The protein below binds the small molecule below.
Small molecule (SMILES): CC(C)(O)[C@H](F)CNC(=O)c1cnc(Nc2ccc3ncsc3c2)cc1NC1CC1

Binding-site contacts:
Ligand atom O9 contacts residue GLY113 of chain 1.D at 3.6 Å.
Ligand atom N24 contacts residue VAL108 of chain 1.D at 3.4 Å (h-bond).
Ligand atom F5 contacts residue ASN112 of chain 1.D at 3.5 Å.
Ligand atom C27 contacts residue MET110 of chain 1.D at 3.6 Å (hydrophobic).
Ligand atom O2 contacts residue PRO111 of chain 1.D at 3.5 Å (h-bond).
Ligand atom C18 contacts residue VAL91 of chain 1.D at 3.7 Å (hydrophobic).
Ligand atom C10 contacts residue GLY113 of chain 1.D at 3.4 Å.
Ligand atom C29 contacts residue MET110 of chain 1.D at 2.9 Å (hydrophobic).
Ligand atom C25 contacts residue GLY113 of chain 1.D at 3.8 Å.
Ligand atom C30 contacts residue MET110 of chain 1.D at 3.5 Å (hydrophobic).
Ligand atom N28 contacts residue MET37 of chain 1.D at 3.7 Å.
Ligand atom N8 contacts residue MET110 of chain 1.D at 3.2 Å (h-bond).
Ligand atom N14 contacts residue GLY113 of chain 1.D at 3.7 Å.
Ligand atom S17 contacts residue VAL45 of chain 1.D at 3.6 Å.
Ligand atom C19 contacts residue LEU163 of chain 1.D at 3.4 Å (hydrophobic).
Ligand atom C23 contacts residue ALA56 of chain 1.D at 3.7 Å (hydrophobic).
Ligand atom C18 contacts residue TYR107 of chain 1.D at 3.7 Å (hydrophobic).
Ligand atom C29 contacts residue MET37 of chain 1.D at 3.5 Å (hydrophobic).
Ligand atom C19 contacts residue TYR107 of chain 1.D at 3.6 Å (hydrophobic).
Ligand atom N15 contacts residue SER173 of chain 1.D at 3.6 Å.
Ligand atom C6 contacts residue GLY113 of chain 1.D at 3.7 Å.
Ligand atom C16 contacts residue TYR107 of chain 1.D at 3.8 Å (hydrophobic).
Ligand atom C29 contacts residue TYR109 of chain 1.D at 3.7 Å (hydrophobic).
Ligand atom N24 contacts residue MET110 of chain 1.D at 3.7 Å.
Ligand atom C6 contacts residue PRO111 of chain 1.D at 3.4 Å (hydrophobic).
Ligand atom C18 contacts residue LEU163 of chain 1.D at 3.3 Å (hydrophobic).
Ligand atom C19 contacts residue VAL91 of chain 1.D at 3.5 Å (hydrophobic).
Ligand atom F5 contacts residue ARG118 of chain 1.D at 3.0 Å.
Ligand atom C7 contacts residue TYR109 of chain 1.D at 3.6 Å (hydrophobic).
Ligand atom C1 contacts residue ILE30 of chain 1.D at 3.7 Å (hydrophobic).
Ligand atom C23 contacts residue LEU163 of chain 1.D at 3.6 Å (hydrophobic).
Ligand atom C20 contacts residue LEU163 of chain 1.D at 3.6 Å (hydrophobic).
Ligand atom N28 contacts residue MET110 of chain 1.D at 2.9 Å (h-bond).
Ligand atom F5 contacts residue GLY113 of chain 1.D at 3.1 Å.
Ligand atom C30 contacts residue GLY113 of chain 1.D at 3.6 Å.
Ligand atom N15 contacts residue TYR107 of chain 1.D at 3.5 Å.
Ligand atom N8 contacts residue GLY113 of chain 1.D at 3.7 Å.
Ligand atom O2 contacts residue TYR109 of chain 1.D at 3.6 Å (h-bond).
Ligand atom N24 contacts residue ALA56 of chain 1.D at 3.3 Å.
Ligand atom C3 contacts residue THR125 of chain 1.D at 3.7 Å.

Sequence of chain 1.D:
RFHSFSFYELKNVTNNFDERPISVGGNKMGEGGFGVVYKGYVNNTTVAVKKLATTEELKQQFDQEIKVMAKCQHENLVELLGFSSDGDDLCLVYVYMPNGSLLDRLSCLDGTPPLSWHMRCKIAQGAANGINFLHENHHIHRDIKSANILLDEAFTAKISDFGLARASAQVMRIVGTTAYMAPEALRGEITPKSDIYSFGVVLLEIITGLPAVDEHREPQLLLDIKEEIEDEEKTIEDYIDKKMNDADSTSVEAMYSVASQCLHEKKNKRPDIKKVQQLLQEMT